Sequence of chain 1.B:
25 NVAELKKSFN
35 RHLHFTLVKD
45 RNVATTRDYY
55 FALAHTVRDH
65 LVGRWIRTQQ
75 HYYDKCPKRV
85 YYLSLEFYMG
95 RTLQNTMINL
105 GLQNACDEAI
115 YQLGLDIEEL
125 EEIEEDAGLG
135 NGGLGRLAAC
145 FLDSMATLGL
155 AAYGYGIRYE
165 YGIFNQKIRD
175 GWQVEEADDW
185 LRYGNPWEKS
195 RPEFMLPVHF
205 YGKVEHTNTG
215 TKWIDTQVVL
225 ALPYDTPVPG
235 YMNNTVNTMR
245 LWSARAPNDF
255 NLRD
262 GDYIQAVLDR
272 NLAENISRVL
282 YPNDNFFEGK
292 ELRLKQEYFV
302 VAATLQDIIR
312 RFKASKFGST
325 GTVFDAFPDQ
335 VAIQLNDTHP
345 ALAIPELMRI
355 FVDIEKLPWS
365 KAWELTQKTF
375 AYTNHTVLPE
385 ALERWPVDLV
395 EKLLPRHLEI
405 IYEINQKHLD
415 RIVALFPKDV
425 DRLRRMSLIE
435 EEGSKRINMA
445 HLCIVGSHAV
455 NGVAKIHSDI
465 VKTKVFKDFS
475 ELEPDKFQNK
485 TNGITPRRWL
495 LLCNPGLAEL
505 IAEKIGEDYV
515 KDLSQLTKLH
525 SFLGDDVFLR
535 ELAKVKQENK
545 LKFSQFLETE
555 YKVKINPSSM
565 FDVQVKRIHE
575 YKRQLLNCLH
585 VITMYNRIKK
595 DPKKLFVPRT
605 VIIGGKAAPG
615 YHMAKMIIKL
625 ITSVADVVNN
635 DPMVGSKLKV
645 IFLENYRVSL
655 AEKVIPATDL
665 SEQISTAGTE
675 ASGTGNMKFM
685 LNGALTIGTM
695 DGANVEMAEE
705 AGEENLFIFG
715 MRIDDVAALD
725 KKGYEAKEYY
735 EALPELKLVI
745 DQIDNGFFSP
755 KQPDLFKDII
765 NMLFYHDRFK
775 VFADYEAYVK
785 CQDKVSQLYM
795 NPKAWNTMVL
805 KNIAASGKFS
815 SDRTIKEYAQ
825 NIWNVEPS

The small molecule below binds the protein below.
Small molecule (SMILES): CC(=O)N[C@@H]1O[C@H](CO)[C@@H](O)[C@H](O)[C@H]1O

Binding-site contacts:
Ligand atom O4 contacts residue GLY677 of chain 1.B at 2.9 Å (h-bond).
Ligand atom O2 contacts residue TYR575 of chain 1.B at 3.1 Å (h-bond).
Ligand atom O3 contacts residue GLU674 of chain 1.B at 2.7 Å (salt-bridge).
Ligand atom C3 contacts residue GLU674 of chain 1.B at 3.3 Å.
Ligand atom O2 contacts residue GLU674 of chain 1.B at 3.1 Å (salt-bridge).
Ligand atom C6 contacts residue LEU138 of chain 1.B at 3.9 Å (hydrophobic).
Ligand atom O5 contacts residue HIS379 of chain 1.B at 3.5 Å (h-bond).
Ligand atom N1 contacts residue HIS379 of chain 1.B at 3.1 Å (h-bond).
Ligand atom O6 contacts residue HIS379 of chain 1.B at 2.6 Å (h-bond).
Ligand atom C7 contacts residue LEU138 of chain 1.B at 4.0 Å (hydrophobic).
Ligand atom N1 contacts residue ASN286 of chain 1.B at 3.5 Å (h-bond).
Ligand atom O2 contacts residue ASN286 of chain 1.B at 2.9 Å (h-bond).
Ligand atom C6 contacts residue HIS379 of chain 1.B at 3.4 Å.
Ligand atom C5 contacts residue LEU138 of chain 1.B at 3.8 Å (hydrophobic).
Ligand atom O7 contacts residue LEU138 of chain 1.B at 3.5 Å.
Ligand atom O6 contacts residue VAL457 of chain 1.B at 3.7 Å.
Ligand atom C2 contacts residue ASN286 of chain 1.B at 4.0 Å.
Ligand atom O3 contacts residue GLY677 of chain 1.B at 3.1 Å (h-bond).
Ligand atom C6 contacts residue GLY137 of chain 1.B at 3.8 Å.
Ligand atom C7 contacts residue ASN286 of chain 1.B at 3.4 Å.
Ligand atom C8 contacts residue THR380 of chain 1.B at 3.8 Å.
Ligand atom C1 contacts residue ASN286 of chain 1.B at 3.9 Å.
Ligand atom O5 contacts residue LEU138 of chain 1.B at 3.9 Å.
Ligand atom C8 contacts residue HIS379 of chain 1.B at 3.9 Å.
Ligand atom O3 contacts residue SER676 of chain 1.B at 3.0 Å (h-bond).
Ligand atom C4 contacts residue GLY677 of chain 1.B at 3.9 Å.
Ligand atom C6 contacts residue ASN486 of chain 1.B at 3.3 Å.
Ligand atom O6 contacts residue ASN486 of chain 1.B at 2.8 Å (h-bond).
Ligand atom O4 contacts residue SER676 of chain 1.B at 3.6 Å.
Ligand atom C2 contacts residue GLU674 of chain 1.B at 3.8 Å.
Ligand atom O3 contacts residue ALA675 of chain 1.B at 3.3 Å (h-bond).
Ligand atom O7 contacts residue ASN286 of chain 1.B at 3.5 Å (h-bond).
Ligand atom C8 contacts residue ASP341 of chain 1.B at 3.4 Å.
Ligand atom C5 contacts residue GLY137 of chain 1.B at 3.9 Å.
Ligand atom C8 contacts residue ASN286 of chain 1.B at 3.3 Å.
Ligand atom C1 contacts residue HIS379 of chain 1.B at 3.6 Å.
Ligand atom C7 contacts residue HIS379 of chain 1.B at 3.9 Å.
Ligand atom C3 contacts residue GLY677 of chain 1.B at 3.9 Å.
Ligand atom O4 contacts residue ASN486 of chain 1.B at 3.4 Å (h-bond).
Ligand atom C2 contacts residue HIS379 of chain 1.B at 3.4 Å.